A small-molecule ligand and the protein it binds are described below.
Small molecule (SMILES): OC[C@H]1O[C@H](O)[C@H](O)[C@@H]1O

Sequence of chain 1.B:
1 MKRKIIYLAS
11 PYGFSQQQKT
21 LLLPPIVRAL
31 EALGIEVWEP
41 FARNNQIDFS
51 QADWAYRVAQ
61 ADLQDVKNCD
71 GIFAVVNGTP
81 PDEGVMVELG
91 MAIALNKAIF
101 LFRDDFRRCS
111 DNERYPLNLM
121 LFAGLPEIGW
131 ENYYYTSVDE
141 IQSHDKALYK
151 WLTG

Sequence of chain 1.C:
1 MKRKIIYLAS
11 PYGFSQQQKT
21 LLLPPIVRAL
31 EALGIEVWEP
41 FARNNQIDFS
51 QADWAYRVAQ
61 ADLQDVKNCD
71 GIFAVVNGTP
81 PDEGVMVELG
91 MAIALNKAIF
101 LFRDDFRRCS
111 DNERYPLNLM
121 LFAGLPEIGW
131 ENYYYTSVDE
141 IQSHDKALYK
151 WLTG

Binding-site contacts:
Ligand atom C2 contacts residue GLU88 of chain 1.C at 2.7 Å.
Ligand atom C5 contacts residue ASP82 of chain 1.C at 3.2 Å.
Ligand atom O5 contacts residue PHE14 of chain 1.C at 3.5 Å.
Ligand atom O5 contacts residue ASP82 of chain 1.C at 2.5 Å (salt-bridge).
Ligand atom O3 contacts residue PHE14 of chain 1.C at 3.5 Å.
Ligand atom O5 contacts residue GLY84 of chain 1.C at 3.4 Å.
Ligand atom O2 contacts residue GLU88 of chain 1.C at 3.4 Å (salt-bridge).
Ligand atom O4 contacts residue ASP62 of chain 1.C at 4.2 Å.
Ligand atom O4 contacts residue GLU88 of chain 1.C at 2.6 Å (salt-bridge).
Ligand atom C3 contacts residue MET120 of chain 1.B at 3.9 Å (hydrophobic).
Ligand atom O2 contacts residue ASP62 of chain 1.C at 2.4 Å (salt-bridge).
Ligand atom C3 contacts residue GLU88 of chain 1.C at 3.8 Å.
Ligand atom C5 contacts residue VAL85 of chain 1.C at 4.0 Å (hydrophobic).
Ligand atom C5 contacts residue GLY84 of chain 1.C at 4.2 Å.
Ligand atom C1 contacts residue TYR7 of chain 1.C at 4.0 Å (hydrophobic).
Ligand atom C4 contacts residue PHE41 of chain 1.C at 4.1 Å (hydrophobic).
Ligand atom O3 contacts residue ASP111 of chain 1.B at 3.4 Å (salt-bridge).
Ligand atom O5 contacts residue VAL85 of chain 1.C at 3.9 Å.
Ligand atom C2 contacts residue ASP62 of chain 1.C at 3.3 Å.
Ligand atom O4 contacts residue SER10 of chain 1.C at 4.4 Å.
Ligand atom O2 contacts residue GLN46 of chain 1.C at 3.4 Å (h-bond).
Ligand atom C1 contacts residue MET120 of chain 1.B at 3.4 Å (hydrophobic).
Ligand atom C5 contacts residue PHE41 of chain 1.C at 4.2 Å (hydrophobic).
Ligand atom O3 contacts residue ASN118 of chain 1.B at 3.7 Å.
Ligand atom C3 contacts residue ASN118 of chain 1.B at 4.0 Å.
Ligand atom O4 contacts residue GLY84 of chain 1.C at 4.4 Å.
Ligand atom C4 contacts residue GLU88 of chain 1.C at 3.7 Å.
Ligand atom O3 contacts residue GLN46 of chain 1.C at 3.5 Å (h-bond).
Ligand atom C5 contacts residue PHE14 of chain 1.C at 3.8 Å (hydrophobic).
Ligand atom C2 contacts residue MET120 of chain 1.B at 3.3 Å (hydrophobic).
Ligand atom C5 contacts residue SER10 of chain 1.C at 3.3 Å.
Ligand atom C4 contacts residue PHE14 of chain 1.C at 4.4 Å (hydrophobic).
Ligand atom C1 contacts residue GLY84 of chain 1.C at 4.3 Å.
Ligand atom C3 contacts residue PHE14 of chain 1.C at 4.3 Å (hydrophobic).
Ligand atom C4 contacts residue SER10 of chain 1.C at 4.0 Å.
Ligand atom C3 contacts residue GLY84 of chain 1.C at 4.3 Å.
Ligand atom C2 contacts residue GLN46 of chain 1.C at 4.4 Å.
Ligand atom O5 contacts residue ASN118 of chain 1.B at 3.2 Å (h-bond).
Ligand atom C1 contacts residue ASP62 of chain 1.C at 3.4 Å.
Ligand atom C1 contacts residue GLU88 of chain 1.C at 1.5 Å.